Sequence of chain 1.Q:
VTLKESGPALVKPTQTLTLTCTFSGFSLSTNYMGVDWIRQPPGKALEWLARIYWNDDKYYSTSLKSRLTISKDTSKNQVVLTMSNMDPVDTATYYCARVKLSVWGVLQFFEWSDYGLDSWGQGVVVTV

Sequence of chain 1.M:
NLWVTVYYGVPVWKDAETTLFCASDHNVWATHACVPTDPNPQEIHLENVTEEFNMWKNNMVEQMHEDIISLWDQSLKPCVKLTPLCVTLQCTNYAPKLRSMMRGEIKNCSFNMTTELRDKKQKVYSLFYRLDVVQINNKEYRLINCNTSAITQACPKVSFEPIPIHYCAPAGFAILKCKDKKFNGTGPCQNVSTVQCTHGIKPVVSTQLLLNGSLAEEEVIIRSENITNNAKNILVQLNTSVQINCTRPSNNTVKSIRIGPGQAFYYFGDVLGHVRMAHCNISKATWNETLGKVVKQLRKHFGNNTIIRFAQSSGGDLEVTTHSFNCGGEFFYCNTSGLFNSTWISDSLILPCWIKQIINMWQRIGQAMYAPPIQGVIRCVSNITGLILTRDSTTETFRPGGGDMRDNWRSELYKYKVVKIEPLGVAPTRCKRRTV

This small molecule binds to this protein.
Small molecule (SMILES): CC(=O)N[C@H]1[C@H](O[C@H]2[C@H](O)[C@@H](NC(C)=O)CO[C@@H]2CO)O[C@H](CO)[C@@H](O[C@@H]2O[C@H](CO)[C@@H](O)[C@H](O[C@H]3O[C@H](CO)[C@@H](O)[C@H](O)[C@@H]3O)[C@@H]2O)[C@@H]1O

Binding-site contacts:
Ligand atom C8 contacts residue ASN265 of chain 1.M at 3.7 Å.
Ligand atom O6 contacts residue SER103 of chain 1.Q at 4.0 Å.
Ligand atom C7 contacts residue HIS299 of chain 1.M at 4.2 Å.
Ligand atom C8 contacts residue HIS299 of chain 1.M at 4.1 Å.
Ligand atom O3 contacts residue HIS299 of chain 1.M at 4.2 Å.
Ligand atom O4 contacts residue VAL107 of chain 1.Q at 4.0 Å.
Ligand atom N2 contacts residue ASN301 of chain 1.M at 2.9 Å (h-bond).
Ligand atom C3 contacts residue ASN301 of chain 1.M at 3.8 Å.
Ligand atom C5 contacts residue ILE383 of chain 1.M at 3.7 Å (hydrophobic).
Ligand atom C3 contacts residue VAL107 of chain 1.Q at 4.1 Å (hydrophobic).
Ligand atom O5 contacts residue ILE383 of chain 1.M at 3.9 Å.
Ligand atom O5 contacts residue ASN301 of chain 1.M at 2.4 Å (h-bond).
Ligand atom O7 contacts residue ARG412 of chain 1.M at 3.9 Å.
Ligand atom C8 contacts residue ASN301 of chain 1.M at 4.0 Å.
Ligand atom C5 contacts residue ASN301 of chain 1.M at 3.7 Å.
Ligand atom O7 contacts residue VAL107 of chain 1.Q at 3.7 Å.
Ligand atom C2 contacts residue HIS299 of chain 1.M at 4.0 Å.
Ligand atom C8 contacts residue LEU108 of chain 1.Q at 3.9 Å (hydrophobic).
Ligand atom C2 contacts residue GLY106 of chain 1.Q at 3.8 Å.
Ligand atom C7 contacts residue ASN301 of chain 1.M at 3.1 Å.
Ligand atom O7 contacts residue GLY106 of chain 1.Q at 3.5 Å (h-bond).
Ligand atom O5 contacts residue VAL104 of chain 1.Q at 4.1 Å.
Ligand atom O6 contacts residue HIS294 of chain 1.M at 3.8 Å.
Ligand atom C2 contacts residue ASN301 of chain 1.M at 2.5 Å.
Ligand atom C8 contacts residue ARG412 of chain 1.M at 3.9 Å.
Ligand atom O7 contacts residue LEU108 of chain 1.Q at 3.1 Å (h-bond).
Ligand atom C6 contacts residue SER103 of chain 1.Q at 3.7 Å.
Ligand atom O7 contacts residue ASN301 of chain 1.M at 3.0 Å (h-bond).
Ligand atom O6 contacts residue ILE383 of chain 1.M at 3.5 Å.
Ligand atom O6 contacts residue TRP105 of chain 1.Q at 3.8 Å.
Ligand atom N2 contacts residue HIS299 of chain 1.M at 3.3 Å (h-bond).
Ligand atom C1 contacts residue ILE383 of chain 1.M at 4.1 Å (hydrophobic).
Ligand atom C8 contacts residue THR267 of chain 1.M at 3.1 Å.
Ligand atom C3 contacts residue VAL104 of chain 1.Q at 3.8 Å (hydrophobic).
Ligand atom C5 contacts residue VAL104 of chain 1.Q at 4.1 Å (hydrophobic).
Ligand atom C8 contacts residue TYR33 of chain 1.Q at 4.1 Å (hydrophobic).
Ligand atom C3 contacts residue HIS299 of chain 1.M at 3.8 Å.
Ligand atom C6 contacts residue TRP105 of chain 1.Q at 4.1 Å (hydrophobic).
Ligand atom C1 contacts residue ASN301 of chain 1.M at 1.4 Å.
Ligand atom C6 contacts residue VAL104 of chain 1.Q at 3.8 Å (hydrophobic).